Sequence of chain 1.C:
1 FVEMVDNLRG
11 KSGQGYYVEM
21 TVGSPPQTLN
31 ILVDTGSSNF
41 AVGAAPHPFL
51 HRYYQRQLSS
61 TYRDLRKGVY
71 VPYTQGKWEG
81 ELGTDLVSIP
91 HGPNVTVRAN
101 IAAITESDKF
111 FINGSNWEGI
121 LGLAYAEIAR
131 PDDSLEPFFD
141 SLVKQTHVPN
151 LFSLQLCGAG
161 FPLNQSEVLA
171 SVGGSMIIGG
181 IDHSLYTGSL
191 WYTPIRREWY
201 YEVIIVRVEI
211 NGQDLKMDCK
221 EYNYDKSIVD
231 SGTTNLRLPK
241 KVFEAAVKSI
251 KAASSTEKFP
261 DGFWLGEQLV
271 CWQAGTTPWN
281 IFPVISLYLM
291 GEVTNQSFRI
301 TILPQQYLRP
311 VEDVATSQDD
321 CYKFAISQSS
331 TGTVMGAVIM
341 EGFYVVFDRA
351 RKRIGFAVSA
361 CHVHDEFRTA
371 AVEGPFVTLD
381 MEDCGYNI

This small molecule binds to this protein.
Small molecule (SMILES): CCC[C@H](/N=C/[C@@H](O)[C@H](Cc1cccs1)NC(=O)[C@H](Cc1cccs1)NC(=O)[C@@H](NC(=O)[C@@H](N)CCC(=O)O)[C@@H](C)CC)C(=O)O

Binding-site contacts:
Ligand atom C24 contacts residue PHE110 of chain 1.C at 3.4 Å (hydrophobic).
Ligand atom C29 contacts residue TYR200 of chain 1.C at 2.9 Å (hydrophobic).
Ligand atom OE2 contacts residue ASN235 of chain 1.C at 3.0 Å (h-bond).
Ligand atom CD contacts residue ASN235 of chain 1.C at 3.2 Å.
Ligand atom O contacts residue THR233 of chain 1.C at 3.1 Å.
Ligand atom C contacts residue GLY13 of chain 1.C at 3.2 Å.
Ligand atom O contacts residue GLY232 of chain 1.C at 2.9 Å (h-bond).
Ligand atom O contacts residue THR74 of chain 1.C at 3.1 Å.
Ligand atom OE2 contacts residue ARG309 of chain 1.C at 3.5 Å (salt-bridge).
Ligand atom CG1 contacts residue THR234 of chain 1.C at 3.5 Å.
Ligand atom CB contacts residue GLY232 of chain 1.C at 3.5 Å.
Ligand atom O6 contacts residue ASP34 of chain 1.C at 2.3 Å (salt-bridge).
Ligand atom OXT contacts residue ILE228 of chain 1.C at 3.1 Å.
Ligand atom C contacts residue GLY232 of chain 1.C at 3.4 Å.
Ligand atom C30 contacts residue TYR200 of chain 1.C at 3.2 Å (hydrophobic).
Ligand atom CD1 contacts residue GLY15 of chain 1.C at 3.3 Å.
Ligand atom N contacts residue GLY13 of chain 1.C at 3.5 Å (h-bond).
Ligand atom CD1 contacts residue GLY232 of chain 1.C at 3.0 Å.
Ligand atom OE1 contacts residue ASN235 of chain 1.C at 3.0 Å (h-bond).
Ligand atom CA contacts residue GLN75 of chain 1.C at 3.5 Å.
Ligand atom OXT contacts residue ASP230 of chain 1.C at 3.4 Å (salt-bridge).
Ligand atom O6 contacts residue TYR73 of chain 1.C at 2.7 Å.
Ligand atom CB contacts residue GLN75 of chain 1.C at 3.0 Å.
Ligand atom C19 contacts residue ASP34 of chain 1.C at 3.2 Å.
Ligand atom C28 contacts residue TYR200 of chain 1.C at 3.1 Å (hydrophobic).
Ligand atom CG2 contacts residue ILE112 of chain 1.C at 3.0 Å (hydrophobic).
Ligand atom CG1 contacts residue GLY232 of chain 1.C at 2.6 Å.
Ligand atom CD1 contacts residue LEU32 of chain 1.C at 3.5 Å (hydrophobic).
Ligand atom CA contacts residue GLY13 of chain 1.C at 3.2 Å.
Ligand atom N contacts residue GLY232 of chain 1.C at 3.4 Å (h-bond).
Ligand atom CG contacts residue ARG309 of chain 1.C at 3.5 Å.
Ligand atom CA contacts residue THR234 of chain 1.C at 3.5 Å.
Ligand atom C25 contacts residue ASP34 of chain 1.C at 2.8 Å.
Ligand atom N contacts residue GLY13 of chain 1.C at 3.3 Å (h-bond).
Ligand atom CD contacts residue GLN75 of chain 1.C at 3.2 Å.
Ligand atom O contacts residue THR234 of chain 1.C at 2.9 Å (h-bond).
Ligand atom N contacts residue GLN75 of chain 1.C at 2.9 Å.
Ligand atom N contacts residue THR234 of chain 1.C at 2.8 Å (h-bond).
Ligand atom CB contacts residue THR74 of chain 1.C at 3.4 Å.
Ligand atom SD contacts residue THR74 of chain 1.C at 3.5 Å.